Binding-site contacts:
Ligand atom N02 contacts residue TYR317 of chain 1.C at 3.8 Å.
Ligand atom C02 contacts residue HEM1 of chain 1.AA at 3.7 Å.
Ligand atom C14 contacts residue ASN298 of chain 1.C at 3.8 Å.
Ligand atom C15 contacts residue ASN298 of chain 1.C at 3.4 Å.
Ligand atom C06 contacts residue GLU321 of chain 1.C at 3.5 Å.
Ligand atom C10 contacts residue HEM1 of chain 1.AA at 3.4 Å.
Ligand atom C05 contacts residue VAL296 of chain 1.C at 3.5 Å (hydrophobic).
Ligand atom C09 contacts residue VAL296 of chain 1.C at 3.5 Å (hydrophobic).
Ligand atom C09 contacts residue HEM1 of chain 1.AA at 3.9 Å.
Ligand atom C07 contacts residue PHE313 of chain 1.C at 3.7 Å (hydrophobic).
Ligand atom C13 contacts residue HEM1 of chain 1.AA at 3.0 Å.
Ligand atom N02 contacts residue HEM1 of chain 1.AA at 3.3 Å.
Ligand atom F18 contacts residue TYR435 of chain 1.C at 3.8 Å.
Ligand atom N01 contacts residue GLU321 of chain 1.C at 2.6 Å (salt-bridge).
Ligand atom F18 contacts residue HEM1 of chain 1.AA at 3.9 Å.
Ligand atom C08 contacts residue HEM1 of chain 1.AA at 3.7 Å.
Ligand atom C03 contacts residue HEM1 of chain 1.AA at 3.3 Å.
Ligand atom C14 contacts residue HEM1 of chain 1.AA at 3.5 Å.
Ligand atom C03 contacts residue TRP316 of chain 1.C at 4.0 Å (hydrophobic).
Ligand atom N02 contacts residue GLU321 of chain 1.C at 2.8 Å (salt-bridge).
Ligand atom C16 contacts residue VAL296 of chain 1.C at 3.5 Å (hydrophobic).
Ligand atom C03 contacts residue PRO294 of chain 1.C at 3.9 Å (hydrophobic).
Ligand atom C02 contacts residue TRP316 of chain 1.C at 3.8 Å (hydrophobic).
Ligand atom C12 contacts residue HEM1 of chain 1.AA at 3.3 Å.
Ligand atom N02 contacts residue TRP316 of chain 1.C at 2.9 Å (h-bond).
Ligand atom C07 contacts residue PRO294 of chain 1.C at 3.9 Å (hydrophobic).
Ligand atom N01 contacts residue HEM1 of chain 1.AA at 4.1 Å.
Ligand atom N11 contacts residue HEM1 of chain 1.AA at 2.8 Å (h-bond).
Ligand atom C07 contacts residue HEM1 of chain 1.AA at 3.6 Å.
Ligand atom C04 contacts residue HEM1 of chain 1.AA at 4.0 Å.
Ligand atom C02 contacts residue GLU321 of chain 1.C at 3.4 Å.
Ligand atom F17 contacts residue ASN298 of chain 1.C at 3.4 Å.
Ligand atom C02 contacts residue PRO294 of chain 1.C at 3.9 Å (hydrophobic).
Ligand atom C15 contacts residue HEM1 of chain 1.AA at 3.1 Å.
Ligand atom C16 contacts residue HEM1 of chain 1.AA at 3.3 Å.
Ligand atom C08 contacts residue GLU321 of chain 1.C at 3.5 Å.
Ligand atom F18 contacts residue ASN298 of chain 1.C at 3.7 Å.
Ligand atom C07 contacts residue GLY315 of chain 1.C at 4.0 Å.
Ligand atom C15 contacts residue VAL296 of chain 1.C at 3.7 Å (hydrophobic).
Ligand atom N01 contacts residue PRO294 of chain 1.C at 4.0 Å.

The small molecule below binds the protein below.
Small molecule (SMILES): Cc1cc(N)nc(CCCN2CCC(F)(F)CC2)c1

Sequence of chain 1.C:
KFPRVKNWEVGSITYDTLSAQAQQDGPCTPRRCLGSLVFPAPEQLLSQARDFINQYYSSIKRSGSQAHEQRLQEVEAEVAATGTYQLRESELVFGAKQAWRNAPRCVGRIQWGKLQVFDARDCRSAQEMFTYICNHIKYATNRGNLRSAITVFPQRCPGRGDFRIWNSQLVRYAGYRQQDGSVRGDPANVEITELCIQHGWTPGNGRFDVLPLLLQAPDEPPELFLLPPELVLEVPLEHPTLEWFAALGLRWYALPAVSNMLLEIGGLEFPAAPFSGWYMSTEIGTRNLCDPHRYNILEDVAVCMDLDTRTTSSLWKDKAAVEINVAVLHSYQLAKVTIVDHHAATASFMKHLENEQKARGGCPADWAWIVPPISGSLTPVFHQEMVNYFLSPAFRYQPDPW